The small molecule below binds the protein below.
Small molecule (SMILES): COc1ccc(S(=O)(=O)N2CCN(C)CC2)cc1NC(=O)c1[nH]c(C)c2c1CCCCC2=O

Sequence of chain 1.A:
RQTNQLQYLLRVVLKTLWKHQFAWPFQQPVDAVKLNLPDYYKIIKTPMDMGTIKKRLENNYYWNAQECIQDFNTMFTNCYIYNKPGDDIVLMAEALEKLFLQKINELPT

Binding-site contacts:
Ligand atom C4 contacts residue LEU53 of chain 1.A at 3.9 Å (hydrophobic).
Ligand atom O4 contacts residue LYS50 of chain 1.A at 3.1 Å (salt-bridge).
Ligand atom O contacts residue ASN99 of chain 1.A at 3.0 Å (h-bond).
Ligand atom C11 contacts residue TRP40 of chain 1.A at 4.2 Å (hydrophobic).
Ligand atom C2 contacts residue VAL46 of chain 1.A at 3.7 Å (hydrophobic).
Ligand atom C4 contacts residue TYR98 of chain 1.A at 4.0 Å (hydrophobic).
Ligand atom C17 contacts residue TRP40 of chain 1.A at 3.9 Å (hydrophobic).
Ligand atom O2 contacts residue LEU51 of chain 1.A at 4.0 Å.
Ligand atom C11 contacts residue LEU51 of chain 1.A at 3.9 Å (hydrophobic).
Ligand atom C4 contacts residue ASN99 of chain 1.A at 3.9 Å.
Ligand atom N2 contacts residue GLN44 of chain 1.A at 4.2 Å.
Ligand atom C1 contacts residue PRO41 of chain 1.A at 3.7 Å (hydrophobic).
Ligand atom C18 contacts residue TRP40 of chain 1.A at 4.1 Å (hydrophobic).
Ligand atom O1 contacts residue GLN44 of chain 1.A at 3.5 Å (h-bond).
Ligand atom C3 contacts residue ASN99 of chain 1.A at 3.8 Å.
Ligand atom C5 contacts residue LEU53 of chain 1.A at 4.0 Å (hydrophobic).
Ligand atom C contacts residue VAL46 of chain 1.A at 3.5 Å (hydrophobic).
Ligand atom N contacts residue PRO41 of chain 1.A at 2.8 Å (h-bond).
Ligand atom O3 contacts residue GLN44 of chain 1.A at 3.2 Å.
Ligand atom N1 contacts residue LEU51 of chain 1.A at 3.6 Å.
Ligand atom O1 contacts residue PRO41 of chain 1.A at 3.1 Å (h-bond).
Ligand atom C3 contacts residue VAL46 of chain 1.A at 4.0 Å (hydrophobic).
Ligand atom C8 contacts residue VAL46 of chain 1.A at 4.2 Å (hydrophobic).
Ligand atom C6 contacts residue ASN99 of chain 1.A at 4.2 Å.
Ligand atom C14 contacts residue LEU51 of chain 1.A at 3.9 Å (hydrophobic).
Ligand atom C18 contacts residue GLN44 of chain 1.A at 3.5 Å.
Ligand atom C10 contacts residue PRO41 of chain 1.A at 3.9 Å (hydrophobic).
Ligand atom C1 contacts residue VAL46 of chain 1.A at 3.8 Å (hydrophobic).
Ligand atom C7 contacts residue LEU51 of chain 1.A at 3.9 Å (hydrophobic).
Ligand atom C2 contacts residue ILE105 of chain 1.A at 4.2 Å (hydrophobic).
Ligand atom C12 contacts residue LEU51 of chain 1.A at 3.9 Å (hydrophobic).
Ligand atom C13 contacts residue LEU51 of chain 1.A at 4.0 Å (hydrophobic).
Ligand atom C5 contacts residue ASN99 of chain 1.A at 3.2 Å.
Ligand atom C contacts residue PRO41 of chain 1.A at 3.7 Å (hydrophobic).
Ligand atom C17 contacts residue GLN44 of chain 1.A at 3.5 Å.
Ligand atom C9 contacts residue PRO41 of chain 1.A at 3.8 Å (hydrophobic).
Ligand atom C9 contacts residue VAL46 of chain 1.A at 4.2 Å (hydrophobic).
Ligand atom N contacts residue VAL46 of chain 1.A at 3.8 Å.
Ligand atom C1 contacts residue PHE42 of chain 1.A at 3.6 Å (hydrophobic).
Ligand atom C contacts residue ILE105 of chain 1.A at 4.2 Å (hydrophobic).